Sequence of chain 1.A:
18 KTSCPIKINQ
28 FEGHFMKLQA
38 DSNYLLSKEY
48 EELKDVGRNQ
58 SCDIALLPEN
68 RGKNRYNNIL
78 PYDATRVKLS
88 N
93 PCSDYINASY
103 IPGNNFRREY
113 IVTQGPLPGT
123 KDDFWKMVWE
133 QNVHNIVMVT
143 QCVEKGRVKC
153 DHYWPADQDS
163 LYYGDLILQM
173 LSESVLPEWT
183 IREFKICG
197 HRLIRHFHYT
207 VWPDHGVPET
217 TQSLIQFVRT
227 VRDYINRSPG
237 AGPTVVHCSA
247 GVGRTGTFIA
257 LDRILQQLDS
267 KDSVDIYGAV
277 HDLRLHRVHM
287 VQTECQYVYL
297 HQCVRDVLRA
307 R

Binding-site contacts:
Ligand atom O2 contacts residue GLY247 of chain 1.A at 3.7 Å.
Ligand atom O3 contacts residue CYS244 of chain 1.A at 3.4 Å (h-bond).
Ligand atom C2 contacts residue ALA246 of chain 1.A at 3.6 Å (hydrophobic).
Ligand atom C6 contacts residue GLN288 of chain 1.A at 3.9 Å.
Ligand atom C1 contacts residue HIS211 of chain 1.A at 3.5 Å.
Ligand atom O1 contacts residue ASP210 of chain 1.A at 3.7 Å.
Ligand atom O1 contacts residue CYS244 of chain 1.A at 3.4 Å (h-bond).
Ligand atom N1 contacts residue HIS211 of chain 1.A at 3.9 Å.
Ligand atom O2 contacts residue VAL248 of chain 1.A at 3.1 Å (h-bond).
Ligand atom C1 contacts residue ASP210 of chain 1.A at 3.5 Å.
Ligand atom O2 contacts residue GLY249 of chain 1.A at 2.9 Å (h-bond).
Ligand atom C3 contacts residue ALA246 of chain 1.A at 3.8 Å (hydrophobic).
Ligand atom C5 contacts residue HIS211 of chain 1.A at 4.1 Å.
Ligand atom C6 contacts residue HIS211 of chain 1.A at 3.8 Å.
Ligand atom O3 contacts residue ARG250 of chain 1.A at 2.9 Å (salt-bridge).
Ligand atom C4 contacts residue HIS211 of chain 1.A at 3.8 Å.
Ligand atom C6 contacts residue VAL248 of chain 1.A at 3.7 Å (hydrophobic).
Ligand atom C3 contacts residue ASP210 of chain 1.A at 3.6 Å.
Ligand atom S1 contacts residue ALA246 of chain 1.A at 3.9 Å.
Ligand atom S1 contacts residue GLY249 of chain 1.A at 3.8 Å.
Ligand atom C6 contacts residue ALA246 of chain 1.A at 3.7 Å (hydrophobic).
Ligand atom O1 contacts residue ARG250 of chain 1.A at 3.2 Å (salt-bridge).
Ligand atom C1 contacts residue ALA246 of chain 1.A at 3.8 Å (hydrophobic).
Ligand atom S1 contacts residue ASP210 of chain 1.A at 3.5 Å (salt-bridge).
Ligand atom O2 contacts residue ALA246 of chain 1.A at 3.5 Å.
Ligand atom C5 contacts residue ALA246 of chain 1.A at 3.7 Å (hydrophobic).
Ligand atom S1 contacts residue CYS244 of chain 1.A at 3.5 Å (h-bond).
Ligand atom C4 contacts residue TYR73 of chain 1.A at 3.6 Å (hydrophobic).
Ligand atom O3 contacts residue GLY249 of chain 1.A at 3.7 Å.
Ligand atom O2 contacts residue CYS244 of chain 1.A at 3.3 Å (h-bond).
Ligand atom C7 contacts residue TYR73 of chain 1.A at 3.9 Å (hydrophobic).
Ligand atom O1 contacts residue SER245 of chain 1.A at 3.0 Å (h-bond).
Ligand atom C3 contacts residue HIS211 of chain 1.A at 3.5 Å.
Ligand atom O1 contacts residue ALA246 of chain 1.A at 3.0 Å (h-bond).
Ligand atom C2 contacts residue HIS211 of chain 1.A at 4.0 Å.
Ligand atom C7 contacts residue ILE76 of chain 1.A at 3.9 Å (hydrophobic).
Ligand atom O3 contacts residue ASP210 of chain 1.A at 3.5 Å (salt-bridge).
Ligand atom N1 contacts residue ASP210 of chain 1.A at 2.7 Å (salt-bridge).
Ligand atom C4 contacts residue ALA246 of chain 1.A at 3.8 Å (hydrophobic).
Ligand atom S1 contacts residue ARG250 of chain 1.A at 4.0 Å.

The protein below binds the small molecule below.
Small molecule (SMILES): CCc1ccc(NS(=O)(=O)O)cc1